This small molecule binds to this protein.
Small molecule (SMILES): Cc1nc(Nc2ncc(C(=O)Nc3c(C)cccc3Cl)s2)cc(N2CCN(CCO)CC2)n1

Binding-site contacts:
Ligand atom C13 contacts residue LEU26 of chain 1.A at 3.7 Å (hydrophobic).
Ligand atom C1 contacts residue LEU146 of chain 1.A at 3.6 Å (hydrophobic).
Ligand atom C12 contacts residue TYR93 of chain 1.A at 3.6 Å (hydrophobic).
Ligand atom C9 contacts residue THR91 of chain 1.A at 3.4 Å.
Ligand atom C10 contacts residue LYS48 of chain 1.A at 3.7 Å.
Ligand atom C2 contacts residue ALA46 of chain 1.A at 3.6 Å (hydrophobic).
Ligand atom C4 contacts residue THR91 of chain 1.A at 3.4 Å.
Ligand atom C1 contacts residue GLU92 of chain 1.A at 3.6 Å.
Ligand atom C1 contacts residue ALA46 of chain 1.A at 3.3 Å (hydrophobic).
Ligand atom N1 contacts residue ALA46 of chain 1.A at 3.6 Å.
Ligand atom C18 contacts residue SER95 of chain 1.A at 3.2 Å.
Ligand atom C11 contacts residue MET94 of chain 1.A at 3.3 Å (hydrophobic).
Ligand atom CL contacts residue VAL76 of chain 1.A at 3.8 Å.
Ligand atom C19 contacts residue TYR93 of chain 1.A at 3.3 Å (hydrophobic).
Ligand atom N5 contacts residue LEU26 of chain 1.A at 3.7 Å.
Ligand atom C12 contacts residue MET94 of chain 1.A at 3.2 Å (hydrophobic).
Ligand atom C8 contacts residue THR91 of chain 1.A at 3.6 Å.
Ligand atom C6 contacts residue MET67 of chain 1.A at 3.8 Å (hydrophobic).
Ligand atom N contacts residue MET94 of chain 1.A at 2.7 Å (h-bond).
Ligand atom C13 contacts residue GLY97 of chain 1.A at 3.6 Å.
Ligand atom C11 contacts residue TYR93 of chain 1.A at 3.7 Å (hydrophobic).
Ligand atom N2 contacts residue THR91 of chain 1.A at 3.0 Å (h-bond).
Ligand atom C7 contacts residue MET67 of chain 1.A at 3.7 Å (hydrophobic).
Ligand atom N1 contacts residue MET94 of chain 1.A at 3.0 Å (h-bond).
Ligand atom C6 contacts residue GLU63 of chain 1.A at 3.5 Å.
Ligand atom C16 contacts residue LEU26 of chain 1.A at 3.8 Å (hydrophobic).
Ligand atom C18 contacts residue LYS96 of chain 1.A at 3.8 Å.
Ligand atom C11 contacts residue LEU26 of chain 1.A at 3.7 Å (hydrophobic).
Ligand atom S contacts residue LEU146 of chain 1.A at 3.7 Å.
Ligand atom N1 contacts residue TYR93 of chain 1.A at 3.8 Å.
Ligand atom C contacts residue MET94 of chain 1.A at 3.6 Å (hydrophobic).
Ligand atom C2 contacts residue LEU146 of chain 1.A at 3.5 Å (hydrophobic).
Ligand atom N contacts residue TYR93 of chain 1.A at 3.3 Å.
Ligand atom N3 contacts residue LEU26 of chain 1.A at 3.7 Å.
Ligand atom C10 contacts residue THR91 of chain 1.A at 3.3 Å.
Ligand atom C19 contacts residue SER95 of chain 1.A at 3.4 Å.
Ligand atom CL contacts residue ALA156 of chain 1.A at 3.8 Å.
Ligand atom C7 contacts residue GLU63 of chain 1.A at 3.7 Å.
Ligand atom C12 contacts residue GLY97 of chain 1.A at 3.6 Å.
Ligand atom C10 contacts residue ALA46 of chain 1.A at 3.4 Å (hydrophobic).

Sequence of chain 1.A:
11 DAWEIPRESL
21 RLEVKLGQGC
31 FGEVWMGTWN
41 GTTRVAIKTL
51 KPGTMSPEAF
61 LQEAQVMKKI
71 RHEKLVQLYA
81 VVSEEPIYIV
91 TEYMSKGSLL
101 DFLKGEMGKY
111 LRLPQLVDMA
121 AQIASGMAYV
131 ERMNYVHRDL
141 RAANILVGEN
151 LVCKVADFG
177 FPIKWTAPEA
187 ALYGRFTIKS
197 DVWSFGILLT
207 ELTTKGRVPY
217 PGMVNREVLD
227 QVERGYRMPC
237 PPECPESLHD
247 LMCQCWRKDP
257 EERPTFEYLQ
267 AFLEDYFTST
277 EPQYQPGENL